This protein binds this small molecule.
Small molecule (SMILES): O=S(=O)(O)c1cccc2cccc(Nc3ccccc3)c12

Binding-site contacts:
Ligand atom C7 contacts residue ALA58 of chain 1.B at 3.8 Å (hydrophobic).
Ligand atom C2 contacts residue ILE38 of chain 1.B at 4.3 Å (hydrophobic).
Ligand atom C6 contacts residue 2AN1 of chain 1.L at 3.8 Å.
Ligand atom C7 contacts residue LYS138 of chain 1.B at 4.1 Å.
Ligand atom C7 contacts residue GLU60 of chain 1.B at 4.1 Å.
Ligand atom C2 contacts residue ILE142 of chain 1.B at 3.9 Å (hydrophobic).
Ligand atom C12 contacts residue GLY141 of chain 1.B at 4.3 Å.
Ligand atom C1 contacts residue LYS138 of chain 1.B at 4.3 Å.
Ligand atom O2 contacts residue ALA37 of chain 1.B at 3.2 Å.
Ligand atom C3 contacts residue LYS138 of chain 1.B at 3.7 Å.
Ligand atom C6 contacts residue LYS138 of chain 1.B at 3.6 Å.
Ligand atom C4 contacts residue ILE38 of chain 1.B at 4.0 Å (hydrophobic).
Ligand atom C10 contacts residue LYS138 of chain 1.B at 4.2 Å.
Ligand atom C8 contacts residue ALA37 of chain 1.B at 3.7 Å (hydrophobic).
Ligand atom N contacts residue ILE35 of chain 1.B at 3.9 Å.
Ligand atom C13 contacts residue GLN137 of chain 1.B at 3.5 Å.
Ligand atom S contacts residue ALA37 of chain 1.B at 3.8 Å.
Ligand atom C10 contacts residue ALA37 of chain 1.B at 4.4 Å (hydrophobic).
Ligand atom C7 contacts residue 2AN1 of chain 1.L at 4.2 Å.
Ligand atom C8 contacts residue GLU60 of chain 1.B at 3.9 Å.
Ligand atom C5 contacts residue 2AN1 of chain 1.L at 4.2 Å.
Ligand atom C7 contacts residue ALA37 of chain 1.B at 4.4 Å (hydrophobic).
Ligand atom C9 contacts residue ALA37 of chain 1.B at 3.7 Å (hydrophobic).
Ligand atom C1 contacts residue ILE35 of chain 1.B at 4.2 Å (hydrophobic).
Ligand atom C4 contacts residue ILE142 of chain 1.B at 4.3 Å (hydrophobic).
Ligand atom C12 contacts residue LYS138 of chain 1.B at 4.1 Å.
Ligand atom C3 contacts residue 2AN1 of chain 1.L at 3.5 Å.
Ligand atom O2 contacts residue ILE35 of chain 1.B at 4.2 Å.
Ligand atom C12 contacts residue GLN137 of chain 1.B at 4.0 Å.
Ligand atom C13 contacts residue GLY141 of chain 1.B at 3.7 Å.
Ligand atom C4 contacts residue LYS138 of chain 1.B at 3.8 Å.
Ligand atom O3 contacts residue ALA37 of chain 1.B at 3.9 Å.
Ligand atom C4 contacts residue 2AN1 of chain 1.L at 3.1 Å.
Ligand atom C2 contacts residue LYS138 of chain 1.B at 4.0 Å.
Ligand atom C3 contacts residue ILE38 of chain 1.B at 3.9 Å (hydrophobic).
Ligand atom C3 contacts residue ILE142 of chain 1.B at 3.4 Å (hydrophobic).
Ligand atom C6 contacts residue ALA58 of chain 1.B at 3.8 Å (hydrophobic).
Ligand atom C5 contacts residue LYS138 of chain 1.B at 3.6 Å.
Ligand atom C14 contacts residue GLY141 of chain 1.B at 3.9 Å.
Ligand atom O3 contacts residue GLU60 of chain 1.B at 4.2 Å.

Sequence of chain 1.B:
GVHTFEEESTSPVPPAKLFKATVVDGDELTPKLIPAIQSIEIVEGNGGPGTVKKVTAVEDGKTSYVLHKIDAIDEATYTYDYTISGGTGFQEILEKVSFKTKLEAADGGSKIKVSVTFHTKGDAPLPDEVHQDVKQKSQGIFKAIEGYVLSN